The small molecule below binds the protein below.
Small molecule (SMILES): Cc1ccc(CN(C(=O)N[C@@H](CS(=O)(=O)CC2CCCCC2)C(=O)O)C(=O)c2ccc(-c3ccccc3)cc2)cc1

Binding-site contacts:
Ligand atom C23 contacts residue EDO1 of chain 1.DA at 3.9 Å.
Ligand atom C18 contacts residue GLY87 of chain 1.D at 3.7 Å.
Ligand atom C23 contacts residue PHE46 of chain 1.D at 3.8 Å (hydrophobic).
Ligand atom O contacts residue ARG88 of chain 1.D at 3.9 Å.
Ligand atom C14 contacts residue ARG49 of chain 1.D at 3.5 Å.
Ligand atom C12 contacts residue TYR50 of chain 1.D at 3.3 Å (hydrophobic).
Ligand atom C24 contacts residue PHE46 of chain 1.D at 3.8 Å (hydrophobic).
Ligand atom C30 contacts residue PHE46 of chain 1.D at 3.9 Å (hydrophobic).
Ligand atom C25 contacts residue LEU79 of chain 1.D at 3.7 Å (hydrophobic).
Ligand atom O contacts residue ASN85 of chain 1.D at 3.2 Å (h-bond).
Ligand atom C28 contacts residue PHE46 of chain 1.D at 3.8 Å (hydrophobic).
Ligand atom C31 contacts residue ARG88 of chain 1.D at 3.8 Å.
Ligand atom C19 contacts residue GLY87 of chain 1.D at 3.4 Å.
Ligand atom C31 contacts residue GLY87 of chain 1.D at 3.6 Å.
Ligand atom C31 contacts residue EDO1 of chain 1.DA at 3.7 Å.
Ligand atom C21 contacts residue TYR50 of chain 1.D at 3.9 Å (hydrophobic).
Ligand atom C27 contacts residue ALA53 of chain 1.D at 3.7 Å (hydrophobic).
Ligand atom O4 contacts residue GLY87 of chain 1.D at 3.0 Å (h-bond).
Ligand atom O contacts residue EDO1 of chain 1.DA at 3.3 Å (h-bond).
Ligand atom C9 contacts residue TYR144 of chain 1.D at 3.8 Å (hydrophobic).
Ligand atom O4 contacts residue ASN85 of chain 1.D at 3.5 Å (h-bond).
Ligand atom C22 contacts residue TYR50 of chain 1.D at 3.8 Å (hydrophobic).
Ligand atom C29 contacts residue TYR50 of chain 1.D at 3.9 Å (hydrophobic).
Ligand atom C21 contacts residue EDO1 of chain 1.DA at 3.8 Å.
Ligand atom C26 contacts residue LEU79 of chain 1.D at 3.8 Å (hydrophobic).
Ligand atom C17 contacts residue ALA42 of chain 1.D at 3.5 Å (hydrophobic).
Ligand atom O2 contacts residue EDO1 of chain 1.DA at 3.3 Å (h-bond).
Ligand atom C20 contacts residue EDO1 of chain 1.DA at 3.5 Å.
Ligand atom O contacts residue GLY87 of chain 1.D at 3.6 Å.
Ligand atom C30 contacts residue EDO1 of chain 1.DA at 3.8 Å.
Ligand atom C14 contacts residue TYR50 of chain 1.D at 3.9 Å (hydrophobic).
Ligand atom C28 contacts residue ALA53 of chain 1.D at 3.6 Å (hydrophobic).
Ligand atom C28 contacts residue PHE54 of chain 1.D at 3.7 Å (hydrophobic).
Ligand atom C contacts residue EDO1 of chain 1.DA at 3.5 Å.
Ligand atom C22 contacts residue EDO1 of chain 1.DA at 4.0 Å.
Ligand atom C15 contacts residue GLU45 of chain 1.D at 3.5 Å.
Ligand atom C15 contacts residue ARG49 of chain 1.D at 3.7 Å.
Ligand atom C29 contacts residue PHE46 of chain 1.D at 3.5 Å (hydrophobic).
Ligand atom C13 contacts residue TYR50 of chain 1.D at 3.8 Å (hydrophobic).
Ligand atom C30 contacts residue ALA91 of chain 1.D at 4.0 Å (hydrophobic).

Sequence of chain 1.D:
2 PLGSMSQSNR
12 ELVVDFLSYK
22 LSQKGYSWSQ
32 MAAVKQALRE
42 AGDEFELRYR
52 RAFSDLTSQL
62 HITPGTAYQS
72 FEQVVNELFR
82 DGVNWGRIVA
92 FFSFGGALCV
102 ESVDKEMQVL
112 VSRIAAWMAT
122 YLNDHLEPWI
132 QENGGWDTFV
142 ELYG